Sequence of chain 1.A:
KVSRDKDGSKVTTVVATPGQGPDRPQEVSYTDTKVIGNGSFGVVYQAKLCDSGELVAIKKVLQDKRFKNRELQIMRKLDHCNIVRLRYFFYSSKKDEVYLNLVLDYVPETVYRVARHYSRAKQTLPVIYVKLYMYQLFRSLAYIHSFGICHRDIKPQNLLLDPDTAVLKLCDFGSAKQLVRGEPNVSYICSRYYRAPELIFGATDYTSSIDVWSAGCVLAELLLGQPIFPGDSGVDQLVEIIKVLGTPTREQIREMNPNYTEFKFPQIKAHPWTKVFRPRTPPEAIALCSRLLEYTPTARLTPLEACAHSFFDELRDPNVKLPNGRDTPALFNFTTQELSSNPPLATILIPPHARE

The protein below binds the small molecule below.
Small molecule (SMILES): O=C(O)c1ccc2c(c1)nc(Nc1cccc(Cl)c1)c1ccncc12

Binding-site contacts:
Ligand atom C10 contacts residue VAL45 of chain 1.A at 3.8 Å (hydrophobic).
Ligand atom C21 contacts residue MLI1 of chain 1.D at 3.4 Å.
Ligand atom C3 contacts residue LEU163 of chain 1.A at 3.7 Å (hydrophobic).
Ligand atom N12 contacts residue VAL110 of chain 1.A at 2.8 Å (h-bond).
Ligand atom C17 contacts residue MLI1 of chain 1.D at 3.6 Å.
Ligand atom C16 contacts residue MLI1 of chain 1.D at 3.6 Å.
Ligand atom C8 contacts residue LEU163 of chain 1.A at 3.8 Å (hydrophobic).
Ligand atom C2 contacts residue LEU163 of chain 1.A at 3.9 Å (hydrophobic).
Ligand atom C8 contacts residue ALA58 of chain 1.A at 3.9 Å (hydrophobic).
Ligand atom C19 contacts residue GLY38 of chain 1.A at 3.9 Å.
Ligand atom C11 contacts residue VAL110 of chain 1.A at 3.1 Å (hydrophobic).
Ligand atom C18 contacts residue GLY38 of chain 1.A at 3.6 Å.
Ligand atom N9 contacts residue VAL45 of chain 1.A at 3.8 Å.
Ligand atom N12 contacts residue TYR109 of chain 1.A at 3.5 Å.
Ligand atom O25 contacts residue ASP175 of chain 1.A at 3.4 Å.
Ligand atom O24 contacts residue ASP175 of chain 1.A at 2.8 Å (salt-bridge).
Ligand atom C13 contacts residue ASP108 of chain 1.A at 3.3 Å.
Ligand atom CL22 contacts residue GLY38 of chain 1.A at 3.9 Å.
Ligand atom N12 contacts residue ASP108 of chain 1.A at 3.7 Å.
Ligand atom N9 contacts residue MLI1 of chain 1.D at 3.4 Å.
Ligand atom C21 contacts residue ILE37 of chain 1.A at 3.8 Å (hydrophobic).
Ligand atom N15 contacts residue ILE37 of chain 1.A at 3.6 Å.
Ligand atom C17 contacts residue GLY38 of chain 1.A at 3.9 Å.
Ligand atom C4 contacts residue VAL85 of chain 1.A at 3.9 Å (hydrophobic).
Ligand atom C11 contacts residue TYR109 of chain 1.A at 3.5 Å (hydrophobic).
Ligand atom C17 contacts residue VAL45 of chain 1.A at 3.8 Å (hydrophobic).
Ligand atom C3 contacts residue VAL85 of chain 1.A at 3.9 Å (hydrophobic).
Ligand atom C13 contacts residue VAL110 of chain 1.A at 3.6 Å (hydrophobic).
Ligand atom CL22 contacts residue ASN39 of chain 1.A at 3.5 Å.
Ligand atom C4 contacts residue CYS174 of chain 1.A at 3.6 Å (hydrophobic).
Ligand atom C14 contacts residue ILE37 of chain 1.A at 3.4 Å (hydrophobic).
Ligand atom CL22 contacts residue GLY40 of chain 1.A at 3.7 Å.
Ligand atom C5 contacts residue CYS174 of chain 1.A at 3.8 Å (hydrophobic).
Ligand atom C20 contacts residue MLI1 of chain 1.D at 3.8 Å.
Ligand atom O25 contacts residue LYS60 of chain 1.A at 2.9 Å (salt-bridge).
Ligand atom C23 contacts residue ASP175 of chain 1.A at 3.2 Å.
Ligand atom C13 contacts residue ALA58 of chain 1.A at 3.8 Å (hydrophobic).
Ligand atom C13 contacts residue LEU163 of chain 1.A at 3.5 Å (hydrophobic).
Ligand atom O24 contacts residue CYS174 of chain 1.A at 3.8 Å.
Ligand atom C18 contacts residue MLI1 of chain 1.D at 3.8 Å.